The protein below binds the small molecule below.
Small molecule (SMILES): CC(C)C[C@@H](C=O)NC(=O)[C@H](Cc1ccccc1)NC(=O)[C@H](CC(N)=O)NC(=O)[C@H](Cc1ccccc1)NC(=O)[C@@H](N)CC(C)C

Sequence of chain 2.C:
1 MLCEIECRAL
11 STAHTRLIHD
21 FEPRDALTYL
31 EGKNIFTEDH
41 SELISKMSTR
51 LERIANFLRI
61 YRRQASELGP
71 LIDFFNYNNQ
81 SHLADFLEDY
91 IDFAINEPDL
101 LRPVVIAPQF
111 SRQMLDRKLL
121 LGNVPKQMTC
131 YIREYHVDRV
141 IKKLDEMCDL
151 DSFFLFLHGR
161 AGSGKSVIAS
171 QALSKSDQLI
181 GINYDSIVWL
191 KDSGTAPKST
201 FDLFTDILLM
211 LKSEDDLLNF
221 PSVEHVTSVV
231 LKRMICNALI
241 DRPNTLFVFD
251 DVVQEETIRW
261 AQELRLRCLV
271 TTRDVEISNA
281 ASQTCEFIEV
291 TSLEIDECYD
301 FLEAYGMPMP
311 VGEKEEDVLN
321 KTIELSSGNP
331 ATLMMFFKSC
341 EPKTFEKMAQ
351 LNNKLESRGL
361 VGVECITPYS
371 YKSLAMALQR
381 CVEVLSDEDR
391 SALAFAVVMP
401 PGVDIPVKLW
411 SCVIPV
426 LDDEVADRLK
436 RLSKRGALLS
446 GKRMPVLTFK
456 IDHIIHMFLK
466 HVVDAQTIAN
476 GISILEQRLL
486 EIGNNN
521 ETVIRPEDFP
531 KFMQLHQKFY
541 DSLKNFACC

Binding-site contacts:
Ligand atom CD2 contacts residue ASP469 of chain 2.C at 4.1 Å.
Ligand atom CD2 contacts residue ARG390 of chain 2.C at 3.9 Å.
Ligand atom CA contacts residue VAL382 of chain 2.C at 4.1 Å (hydrophobic).
Ligand atom CE2 contacts residue ALA394 of chain 2.C at 3.5 Å (hydrophobic).
Ligand atom CA contacts residue VAL467 of chain 2.C at 3.6 Å (hydrophobic).
Ligand atom CZ contacts residue ALA394 of chain 2.C at 3.8 Å (hydrophobic).
Ligand atom CZ contacts residue VAL382 of chain 2.C at 3.8 Å (hydrophobic).
Ligand atom CG contacts residue GLN379 of chain 2.C at 4.2 Å.
Ligand atom CD1 contacts residue VAL467 of chain 2.C at 3.5 Å (hydrophobic).
Ligand atom CE1 contacts residue VAL467 of chain 2.C at 3.6 Å (hydrophobic).
Ligand atom C contacts residue GLN379 of chain 2.C at 3.7 Å.
Ligand atom O contacts residue PHE463 of chain 2.C at 3.7 Å.
Ligand atom CZ contacts residue ARG390 of chain 2.C at 4.0 Å.
Ligand atom C contacts residue VAL382 of chain 2.C at 4.0 Å (hydrophobic).
Ligand atom CD2 contacts residue THR472 of chain 2.C at 3.2 Å.
Ligand atom N contacts residue ASP469 of chain 2.C at 4.3 Å.
Ligand atom CD2 contacts residue ARG390 of chain 2.C at 4.3 Å.
Ligand atom CD2 contacts residue ALA394 of chain 2.C at 4.3 Å (hydrophobic).
Ligand atom N contacts residue VAL467 of chain 2.C at 3.3 Å (h-bond).
Ligand atom C contacts residue VAL467 of chain 2.C at 4.0 Å (hydrophobic).
Ligand atom CB contacts residue GLU383 of chain 2.C at 3.6 Å.
Ligand atom O contacts residue VAL382 of chain 2.C at 3.4 Å.
Ligand atom CG contacts residue GLU383 of chain 2.C at 4.2 Å.
Ligand atom CD1 contacts residue GLU383 of chain 2.C at 3.5 Å.
Ligand atom O contacts residue GLN379 of chain 2.C at 3.3 Å (h-bond).
Ligand atom CE1 contacts residue VAL382 of chain 2.C at 3.9 Å (hydrophobic).
Ligand atom CD1 contacts residue ALA394 of chain 2.C at 3.8 Å (hydrophobic).
Ligand atom CE1 contacts residue VAL468 of chain 2.C at 4.3 Å (hydrophobic).
Ligand atom CD1 contacts residue GLN379 of chain 2.C at 4.2 Å.
Ligand atom OD1 contacts residue HIS466 of chain 2.C at 4.0 Å.
Ligand atom N contacts residue VAL467 of chain 2.C at 4.1 Å.
Ligand atom OD1 contacts residue VAL467 of chain 2.C at 2.7 Å (h-bond).
Ligand atom C contacts residue GLN379 of chain 2.C at 3.0 Å.
Ligand atom CB contacts residue VAL467 of chain 2.C at 4.3 Å (hydrophobic).
Ligand atom CG contacts residue VAL467 of chain 2.C at 3.7 Å (hydrophobic).
Ligand atom CB contacts residue VAL382 of chain 2.C at 3.9 Å (hydrophobic).
Ligand atom CA contacts residue GLN379 of chain 2.C at 4.4 Å.
Ligand atom O contacts residue GLN379 of chain 2.C at 2.5 Å (h-bond).
Ligand atom CE2 contacts residue ARG390 of chain 2.C at 3.4 Å.
Ligand atom CD1 contacts residue VAL382 of chain 2.C at 4.3 Å (hydrophobic).